Sequence of chain 57.C:
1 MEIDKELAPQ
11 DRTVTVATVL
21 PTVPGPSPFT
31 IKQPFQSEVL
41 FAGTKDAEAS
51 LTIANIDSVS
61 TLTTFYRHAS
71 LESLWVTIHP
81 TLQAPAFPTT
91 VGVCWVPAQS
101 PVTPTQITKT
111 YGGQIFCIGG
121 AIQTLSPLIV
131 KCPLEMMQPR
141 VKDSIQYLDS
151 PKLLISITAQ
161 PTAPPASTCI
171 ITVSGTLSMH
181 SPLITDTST

Binding-site contacts:
Ligand atom C5' contacts residue LYS131 of chain 57.C at 4.2 Å.
Ligand atom P contacts residue SER73 of chain 57.C at 4.1 Å.
Ligand atom OP1 contacts residue TRP75 of chain 57.C at 3.9 Å.
Ligand atom O2' contacts residue THR13 of chain 58.D at 3.7 Å.
Ligand atom O5' contacts residue ARG12 of chain 58.D at 4.1 Å.
Ligand atom OP1 contacts residue TYR111 of chain 58.D at 3.6 Å (h-bond).
Ligand atom O5' contacts residue TYR111 of chain 58.D at 4.4 Å.
Ligand atom P contacts residue TRP75 of chain 57.C at 4.3 Å.
Ligand atom C5' contacts residue ARG12 of chain 58.D at 4.3 Å.
Ligand atom O2' contacts residue ASP11 of chain 58.D at 3.5 Å.
Ligand atom C1' contacts residue ARG12 of chain 58.D at 3.9 Å.
Ligand atom P contacts residue TYR111 of chain 58.D at 4.5 Å.
Ligand atom C4' contacts residue ARG12 of chain 58.D at 3.6 Å.
Ligand atom O2' contacts residue TYR111 of chain 58.D at 4.3 Å.
Ligand atom O3' contacts residue TRP75 of chain 57.C at 3.6 Å.
Ligand atom OP1 contacts residue THR176 of chain 57.C at 3.4 Å (h-bond).
Ligand atom O2 contacts residue ARG12 of chain 58.D at 3.6 Å.
Ligand atom O4' contacts residue ARG12 of chain 58.D at 4.0 Å.
Ligand atom O3' contacts residue THR13 of chain 58.D at 4.4 Å.
Ligand atom C4' contacts residue TRP75 of chain 57.C at 4.5 Å (hydrophobic).
Ligand atom C2 contacts residue ARG12 of chain 58.D at 4.5 Å.
Ligand atom OP2 contacts residue SER73 of chain 57.C at 4.0 Å.
Ligand atom O2' contacts residue VAL14 of chain 58.D at 4.3 Å.
Ligand atom OP1 contacts residue SER73 of chain 57.C at 3.2 Å (h-bond).
Ligand atom O2' contacts residue ARG12 of chain 58.D at 3.6 Å.
Ligand atom O5' contacts residue LYS131 of chain 57.C at 3.3 Å.
Ligand atom OP1 contacts residue VAL14 of chain 58.D at 3.4 Å.

This protein binds this small molecule.
Small molecule (SMILES): Nc1ccn([C@@H]2O[C@H](CO[P](=O)(O)O[C@H]3[C@@H](O)[C@H](n4ccc(N)nc4=O)O[C@@H]3CO[P](=O)(O)O[C@H]3[C@@H](O)[C@H](n4ccc(N)nc4=O)O[C@@H]3CO)[C@@H](O)[C@H]2O)c(=O)n1

Sequence of chain 58.D:
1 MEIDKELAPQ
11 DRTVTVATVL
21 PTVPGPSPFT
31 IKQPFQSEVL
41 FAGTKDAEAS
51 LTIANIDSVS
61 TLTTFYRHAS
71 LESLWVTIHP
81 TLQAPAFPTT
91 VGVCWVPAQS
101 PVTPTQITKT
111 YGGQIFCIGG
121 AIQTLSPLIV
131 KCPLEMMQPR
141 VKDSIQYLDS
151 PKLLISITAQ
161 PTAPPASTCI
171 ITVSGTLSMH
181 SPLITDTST